Binding-site contacts:
Ligand atom CAG contacts residue SER90 of chain 11.A at 3.8 Å.
Ligand atom CAF contacts residue SER90 of chain 11.A at 3.8 Å.
Ligand atom OAE contacts residue ARG139 of chain 8.A at 3.5 Å (salt-bridge).
Ligand atom CAA contacts residue TRP84 of chain 11.A at 3.4 Å (hydrophobic).
Ligand atom CAA contacts residue TRP200 of chain 6.A at 3.7 Å (hydrophobic).
Ligand atom OAE contacts residue GLU140 of chain 8.A at 2.3 Å (salt-bridge).
Ligand atom OAC contacts residue PHE169 of chain 6.A at 3.6 Å.
Ligand atom OAC contacts residue ARG185 of chain 6.A at 3.0 Å (salt-bridge).
Ligand atom PAJ contacts residue GLU140 of chain 8.A at 3.4 Å.
Ligand atom CAF contacts residue FMN1 of chain 6.C at 3.4 Å.
Ligand atom OAD contacts residue SER90 of chain 11.A at 3.6 Å (h-bond).
Ligand atom OAH contacts residue SER90 of chain 11.A at 2.9 Å (h-bond).
Ligand atom OAC contacts residue ARG139 of chain 8.A at 3.0 Å (salt-bridge).
Ligand atom PAJ contacts residue ARG139 of chain 8.A at 3.9 Å.
Ligand atom CAF contacts residue ALA89 of chain 11.A at 3.5 Å (hydrophobic).
Ligand atom CAG contacts residue ARG122 of chain 11.A at 3.7 Å.
Ligand atom PAJ contacts residue ARG185 of chain 6.A at 3.7 Å.
Ligand atom OAE contacts residue LYS129 of chain 11.A at 3.6 Å (salt-bridge).
Ligand atom CAG contacts residue FMN1 of chain 6.C at 3.4 Å.
Ligand atom OAD contacts residue ARG185 of chain 6.A at 2.9 Å (salt-bridge).
Ligand atom CAA contacts residue ALA89 of chain 11.A at 3.8 Å (hydrophobic).
Ligand atom OAE contacts residue ARG122 of chain 11.A at 3.0 Å (salt-bridge).
Ligand atom CAG contacts residue PHE169 of chain 6.A at 3.7 Å (hydrophobic).
Ligand atom PAJ contacts residue SER90 of chain 11.A at 3.7 Å.
Ligand atom CAB contacts residue PHE169 of chain 6.A at 3.8 Å (hydrophobic).
Ligand atom CAI contacts residue FMN1 of chain 6.C at 3.6 Å.
Ligand atom CAB contacts residue TRP200 of chain 6.A at 3.6 Å (hydrophobic).
Ligand atom OAH contacts residue ARG122 of chain 11.A at 3.4 Å (salt-bridge).
Ligand atom CAA contacts residue FMN1 of chain 6.C at 3.6 Å.
Ligand atom PAJ contacts residue LYS129 of chain 11.A at 3.7 Å.
Ligand atom OAD contacts residue LYS129 of chain 11.A at 2.7 Å (salt-bridge).
Ligand atom CAB contacts residue FMN1 of chain 6.C at 3.8 Å.
Ligand atom CAI contacts residue SER90 of chain 11.A at 3.6 Å.
Ligand atom OAD contacts residue GLY91 of chain 11.A at 2.8 Å (h-bond).
Ligand atom OAH contacts residue GLY91 of chain 11.A at 3.9 Å.
Ligand atom CAB contacts residue SER90 of chain 11.A at 3.9 Å.
Ligand atom PAJ contacts residue ARG122 of chain 11.A at 3.8 Å.
Ligand atom OAC contacts residue GLU140 of chain 8.A at 3.7 Å.
Ligand atom CAF contacts residue ARG122 of chain 11.A at 3.6 Å.
Ligand atom OAD contacts residue GLU140 of chain 8.A at 3.7 Å.

This protein binds this small molecule.
Small molecule (SMILES): CC(C)=CCOP(=O)(O)O

Sequence of chain 6.A:
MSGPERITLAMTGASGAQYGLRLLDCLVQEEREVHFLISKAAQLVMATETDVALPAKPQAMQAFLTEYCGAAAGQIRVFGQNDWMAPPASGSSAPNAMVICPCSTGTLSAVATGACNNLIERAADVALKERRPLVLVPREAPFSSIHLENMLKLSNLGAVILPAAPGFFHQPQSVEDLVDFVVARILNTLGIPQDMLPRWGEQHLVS

Sequence of chain 11.A:
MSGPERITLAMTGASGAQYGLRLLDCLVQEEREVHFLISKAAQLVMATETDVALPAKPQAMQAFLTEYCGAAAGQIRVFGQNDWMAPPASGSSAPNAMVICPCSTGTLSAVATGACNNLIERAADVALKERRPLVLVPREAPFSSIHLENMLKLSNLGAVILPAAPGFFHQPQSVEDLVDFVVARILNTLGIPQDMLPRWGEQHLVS

Sequence of chain 8.A:
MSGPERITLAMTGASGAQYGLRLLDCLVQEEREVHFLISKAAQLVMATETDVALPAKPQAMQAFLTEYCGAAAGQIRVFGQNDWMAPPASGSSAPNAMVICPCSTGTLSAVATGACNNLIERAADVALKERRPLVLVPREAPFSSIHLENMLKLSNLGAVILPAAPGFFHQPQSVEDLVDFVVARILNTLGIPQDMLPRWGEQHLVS